Sequence of chain 2.C:
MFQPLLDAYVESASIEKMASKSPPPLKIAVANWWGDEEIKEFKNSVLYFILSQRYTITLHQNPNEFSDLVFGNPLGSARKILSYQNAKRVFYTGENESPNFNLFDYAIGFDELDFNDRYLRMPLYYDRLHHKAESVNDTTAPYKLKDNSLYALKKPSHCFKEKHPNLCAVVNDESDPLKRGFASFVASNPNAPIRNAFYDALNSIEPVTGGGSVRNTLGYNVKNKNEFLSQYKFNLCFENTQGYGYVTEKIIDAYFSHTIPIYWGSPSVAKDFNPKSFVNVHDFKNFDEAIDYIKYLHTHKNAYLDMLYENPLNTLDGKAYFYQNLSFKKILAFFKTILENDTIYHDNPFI

This protein binds this small molecule.
Small molecule (SMILES): C[C@@H]1O[C@@H](O)[C@@H](O)[C@H](O)[C@@H]1O

Binding-site contacts:
Ligand atom C2 contacts residue LYS250 of chain 2.C at 3.6 Å.
Ligand atom O3 contacts residue LEU124 of chain 2.C at 4.2 Å.
Ligand atom C5 contacts residue GDP1 of chain 2.K at 3.6 Å.
Ligand atom C5 contacts residue LYS250 of chain 2.C at 4.1 Å.
Ligand atom O5 contacts residue LYS250 of chain 2.C at 3.1 Å (salt-bridge).
Ligand atom C4 contacts residue GLU249 of chain 2.C at 3.9 Å.
Ligand atom C6 contacts residue GLU249 of chain 2.C at 3.7 Å.
Ligand atom O3 contacts residue THR248 of chain 2.C at 3.7 Å.
Ligand atom O4 contacts residue LYS250 of chain 2.C at 3.1 Å (salt-bridge).
Ligand atom O2 contacts residue GDP1 of chain 2.K at 3.0 Å (h-bond).
Ligand atom C5 contacts residue GLU249 of chain 2.C at 4.2 Å.
Ligand atom C3 contacts residue GLY94 of chain 2.C at 3.6 Å.
Ligand atom O3 contacts residue GLU95 of chain 2.C at 4.1 Å.
Ligand atom O4 contacts residue LEU124 of chain 2.C at 3.5 Å.
Ligand atom O4 contacts residue GLU249 of chain 2.C at 2.8 Å (salt-bridge).
Ligand atom C3 contacts residue TYR246 of chain 2.C at 3.4 Å (hydrophobic).
Ligand atom O4 contacts residue THR248 of chain 2.C at 3.4 Å.
Ligand atom C2 contacts residue ASN240 of chain 2.C at 3.6 Å.
Ligand atom C2 contacts residue GDP1 of chain 2.K at 2.5 Å.
Ligand atom C4 contacts residue LEU124 of chain 2.C at 3.7 Å (hydrophobic).
Ligand atom C3 contacts residue GDP1 of chain 2.K at 3.8 Å.
Ligand atom C6 contacts residue GDP1 of chain 2.K at 3.8 Å.
Ligand atom O2 contacts residue TYR246 of chain 2.C at 2.9 Å (h-bond).
Ligand atom C4 contacts residue GDP1 of chain 2.K at 4.1 Å.
Ligand atom C1 contacts residue GDP1 of chain 2.K at 1.4 Å.
Ligand atom C4 contacts residue LYS250 of chain 2.C at 4.1 Å.
Ligand atom O5 contacts residue GLU249 of chain 2.C at 3.9 Å.
Ligand atom O5 contacts residue GDP1 of chain 2.K at 2.3 Å (h-bond).
Ligand atom C4 contacts residue GLY94 of chain 2.C at 4.2 Å.
Ligand atom O2 contacts residue ASN240 of chain 2.C at 2.5 Å (h-bond).
Ligand atom O3 contacts residue GLY94 of chain 2.C at 2.6 Å (h-bond).
Ligand atom C3 contacts residue THR248 of chain 2.C at 4.5 Å.
Ligand atom O3 contacts residue TYR246 of chain 2.C at 2.5 Å (h-bond).
Ligand atom O4 contacts residue GDP1 of chain 2.K at 4.2 Å.
Ligand atom C1 contacts residue ASN240 of chain 2.C at 4.2 Å.
Ligand atom C2 contacts residue TYR246 of chain 2.C at 3.2 Å (hydrophobic).
Ligand atom C1 contacts residue LYS250 of chain 2.C at 3.4 Å.
Ligand atom C4 contacts residue THR248 of chain 2.C at 4.5 Å.